Binding-site contacts:
Ligand atom C2 contacts residue SER261 of chain 1.E at 3.5 Å.
Ligand atom C3 contacts residue PHE215 of chain 1.E at 3.5 Å (hydrophobic).
Ligand atom C5 contacts residue GLN212 of chain 1.E at 3.0 Å.
Ligand atom N2 contacts residue SER261 of chain 1.E at 3.3 Å (h-bond).
Ligand atom C6 contacts residue MAN1 of chain 1.L at 2.1 Å.
Ligand atom O5 contacts residue GLN212 of chain 1.E at 3.2 Å (h-bond).
Ligand atom O5 contacts residue MAN1 of chain 1.L at 3.5 Å.
Ligand atom C5 contacts residue ASN264 of chain 1.E at 3.6 Å.
Ligand atom O6 contacts residue MAN1 of chain 1.M at 3.9 Å.
Ligand atom O4 contacts residue GLN212 of chain 1.E at 3.4 Å (h-bond).
Ligand atom O6 contacts residue MAN1 of chain 1.L at 1.0 Å.
Ligand atom C1 contacts residue GLN212 of chain 1.E at 2.4 Å.
Ligand atom O3 contacts residue ALA211 of chain 1.E at 2.6 Å.
Ligand atom C3 contacts residue GLN212 of chain 1.E at 3.1 Å.
Ligand atom C4 contacts residue GLN212 of chain 1.E at 2.9 Å.
Ligand atom O3 contacts residue PHE215 of chain 1.E at 3.7 Å.
Ligand atom C3 contacts residue ALA211 of chain 1.E at 3.7 Å (hydrophobic).
Ligand atom C2 contacts residue ASN264 of chain 1.E at 3.6 Å.
Ligand atom C5 contacts residue MAN1 of chain 1.M at 3.5 Å.
Ligand atom O4 contacts residue GLN212 of chain 1.E at 2.8 Å (h-bond).
Ligand atom C3 contacts residue GLN212 of chain 1.E at 1.9 Å.
Ligand atom C1 contacts residue ASN264 of chain 1.E at 2.1 Å.
Ligand atom C7 contacts residue ALA211 of chain 1.E at 3.2 Å (hydrophobic).
Ligand atom O6 contacts residue TYR252 of chain 1.E at 2.8 Å (h-bond).
Ligand atom O3 contacts residue GLN212 of chain 1.E at 2.6 Å (h-bond).
Ligand atom C1 contacts residue SER261 of chain 1.E at 3.0 Å.
Ligand atom O3 contacts residue GLN212 of chain 1.E at 3.0 Å (h-bond).
Ligand atom O4 contacts residue MAN1 of chain 1.M at 3.1 Å.
Ligand atom O4 contacts residue MAN1 of chain 1.L at 3.1 Å (h-bond).
Ligand atom C4 contacts residue MAN1 of chain 1.L at 3.5 Å.
Ligand atom C5 contacts residue MAN1 of chain 1.L at 3.2 Å.
Ligand atom O2 contacts residue GLN212 of chain 1.E at 3.6 Å (h-bond).
Ligand atom C6 contacts residue MAN1 of chain 1.M at 2.7 Å.
Ligand atom N2 contacts residue ALA211 of chain 1.E at 3.5 Å.
Ligand atom C8 contacts residue ALA211 of chain 1.E at 3.9 Å (hydrophobic).
Ligand atom C6 contacts residue TYR252 of chain 1.E at 3.6 Å (hydrophobic).
Ligand atom C4 contacts residue GLN212 of chain 1.E at 3.5 Å.
Ligand atom O7 contacts residue ALA211 of chain 1.E at 3.6 Å.
Ligand atom O5 contacts residue ASN264 of chain 1.E at 2.5 Å (h-bond).
Ligand atom C2 contacts residue GLN212 of chain 1.E at 2.3 Å.

This small molecule binds to this protein.
Small molecule (SMILES): CC(=O)N[C@H]1[C@H](O[C@H]2[C@H](O)[C@@H](NC(C)=O)CO[C@@H]2CO)O[C@H](CO)[C@@H](O[C@H]2O[C@H](CO)[C@@H](O)[C@H](O)[C@@H]2O)[C@@H]1O

Sequence of chain 1.E:
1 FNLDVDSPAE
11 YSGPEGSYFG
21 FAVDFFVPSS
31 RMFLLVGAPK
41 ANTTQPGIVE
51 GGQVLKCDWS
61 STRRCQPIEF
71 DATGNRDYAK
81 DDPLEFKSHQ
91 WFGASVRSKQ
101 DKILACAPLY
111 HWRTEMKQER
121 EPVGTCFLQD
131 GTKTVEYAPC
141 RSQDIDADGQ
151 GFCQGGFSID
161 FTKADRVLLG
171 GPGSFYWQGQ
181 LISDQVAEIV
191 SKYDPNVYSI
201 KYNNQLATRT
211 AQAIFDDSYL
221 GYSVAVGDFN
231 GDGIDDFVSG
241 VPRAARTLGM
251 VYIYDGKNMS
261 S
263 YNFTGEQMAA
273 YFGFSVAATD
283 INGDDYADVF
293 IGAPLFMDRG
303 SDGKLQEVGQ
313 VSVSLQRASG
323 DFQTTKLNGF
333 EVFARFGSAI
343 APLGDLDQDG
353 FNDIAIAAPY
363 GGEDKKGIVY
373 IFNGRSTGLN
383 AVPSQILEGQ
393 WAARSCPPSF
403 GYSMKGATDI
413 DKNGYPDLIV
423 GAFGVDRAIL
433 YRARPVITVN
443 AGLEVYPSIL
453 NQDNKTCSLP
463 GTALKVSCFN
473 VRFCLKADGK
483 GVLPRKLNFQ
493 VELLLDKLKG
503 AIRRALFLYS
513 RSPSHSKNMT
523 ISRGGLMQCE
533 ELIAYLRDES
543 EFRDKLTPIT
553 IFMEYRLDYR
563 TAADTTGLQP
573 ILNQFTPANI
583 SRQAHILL